A protein and the small-molecule ligand that binds it are described below.
Small molecule (SMILES): O=C[C@@H]1CCCN1C(=O)[C@@H]1CCCN1C(=O)[C@@H]1CCCN1C(=O)[C@@H]1CCCN1C(=O)[C@@H]1CCCN1C(=O)[C@@H]1CCCN1C(=O)[C@@H]1CCCN1C(=O)[C@@H]1CCCN1C(=O)[C@@H]1CCCN1C(=O)[C@@H]1CCCN1C(=O)[C@@H]1CCCN1C(=O)[C@@H]1CCCN1

Sequence of chain 1.B:
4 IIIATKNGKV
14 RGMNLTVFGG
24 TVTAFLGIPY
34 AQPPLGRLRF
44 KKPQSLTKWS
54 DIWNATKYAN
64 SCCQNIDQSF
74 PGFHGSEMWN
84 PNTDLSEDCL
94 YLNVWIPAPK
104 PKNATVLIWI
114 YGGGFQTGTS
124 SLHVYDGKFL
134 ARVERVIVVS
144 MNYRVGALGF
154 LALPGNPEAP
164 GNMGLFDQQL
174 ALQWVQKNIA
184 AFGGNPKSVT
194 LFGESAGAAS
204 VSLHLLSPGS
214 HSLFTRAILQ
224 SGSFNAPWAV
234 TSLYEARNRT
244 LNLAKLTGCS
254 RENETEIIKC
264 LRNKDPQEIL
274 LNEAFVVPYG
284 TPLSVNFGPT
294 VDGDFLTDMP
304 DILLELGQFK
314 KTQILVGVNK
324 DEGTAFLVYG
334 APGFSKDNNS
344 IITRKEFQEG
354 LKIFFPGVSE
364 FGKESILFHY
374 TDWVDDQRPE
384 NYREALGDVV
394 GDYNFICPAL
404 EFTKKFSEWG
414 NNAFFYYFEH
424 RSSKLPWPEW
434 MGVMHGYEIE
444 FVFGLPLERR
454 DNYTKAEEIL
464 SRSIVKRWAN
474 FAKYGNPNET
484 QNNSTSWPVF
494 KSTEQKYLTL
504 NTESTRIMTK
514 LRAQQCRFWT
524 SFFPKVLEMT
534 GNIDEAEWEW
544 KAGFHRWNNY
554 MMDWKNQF

Sequence of chain 1.D:
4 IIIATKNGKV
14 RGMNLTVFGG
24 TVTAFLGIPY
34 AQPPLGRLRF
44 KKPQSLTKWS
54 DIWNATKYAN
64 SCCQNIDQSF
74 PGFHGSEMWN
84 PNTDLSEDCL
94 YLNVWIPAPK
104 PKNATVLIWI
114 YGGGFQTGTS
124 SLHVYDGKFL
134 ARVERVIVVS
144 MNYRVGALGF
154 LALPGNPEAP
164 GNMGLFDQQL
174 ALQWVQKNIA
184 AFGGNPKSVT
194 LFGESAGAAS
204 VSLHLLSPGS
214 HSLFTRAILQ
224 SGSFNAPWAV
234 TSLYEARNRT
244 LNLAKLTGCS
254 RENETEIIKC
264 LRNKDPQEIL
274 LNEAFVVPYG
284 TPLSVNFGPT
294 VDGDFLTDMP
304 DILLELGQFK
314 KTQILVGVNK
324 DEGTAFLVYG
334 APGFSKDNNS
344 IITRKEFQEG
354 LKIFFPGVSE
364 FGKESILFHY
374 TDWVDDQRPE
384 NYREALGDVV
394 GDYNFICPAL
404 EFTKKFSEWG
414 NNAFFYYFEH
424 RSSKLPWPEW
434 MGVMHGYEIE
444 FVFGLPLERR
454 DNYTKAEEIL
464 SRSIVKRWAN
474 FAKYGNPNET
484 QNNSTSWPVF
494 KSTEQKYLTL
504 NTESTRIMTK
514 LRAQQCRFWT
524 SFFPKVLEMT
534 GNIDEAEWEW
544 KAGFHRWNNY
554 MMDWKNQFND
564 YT

Sequence of chain 1.C:
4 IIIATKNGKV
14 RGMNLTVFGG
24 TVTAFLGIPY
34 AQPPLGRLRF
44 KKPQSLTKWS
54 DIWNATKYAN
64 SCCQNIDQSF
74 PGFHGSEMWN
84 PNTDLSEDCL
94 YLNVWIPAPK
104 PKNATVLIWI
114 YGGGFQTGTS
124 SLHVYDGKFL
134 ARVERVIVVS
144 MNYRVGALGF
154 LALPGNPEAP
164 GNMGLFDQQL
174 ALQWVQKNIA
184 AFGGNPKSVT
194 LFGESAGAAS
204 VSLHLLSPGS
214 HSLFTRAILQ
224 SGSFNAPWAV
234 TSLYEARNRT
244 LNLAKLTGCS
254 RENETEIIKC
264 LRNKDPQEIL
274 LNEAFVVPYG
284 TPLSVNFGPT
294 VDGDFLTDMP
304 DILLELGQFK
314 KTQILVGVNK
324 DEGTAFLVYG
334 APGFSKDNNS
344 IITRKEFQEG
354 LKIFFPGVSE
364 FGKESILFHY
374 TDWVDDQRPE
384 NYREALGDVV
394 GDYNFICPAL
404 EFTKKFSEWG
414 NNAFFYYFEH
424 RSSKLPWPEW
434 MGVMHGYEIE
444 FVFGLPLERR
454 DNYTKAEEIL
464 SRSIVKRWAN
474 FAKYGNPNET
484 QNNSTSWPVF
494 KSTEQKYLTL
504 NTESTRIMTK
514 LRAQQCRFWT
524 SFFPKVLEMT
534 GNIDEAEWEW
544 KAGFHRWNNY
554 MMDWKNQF

Sequence of chain 1.A:
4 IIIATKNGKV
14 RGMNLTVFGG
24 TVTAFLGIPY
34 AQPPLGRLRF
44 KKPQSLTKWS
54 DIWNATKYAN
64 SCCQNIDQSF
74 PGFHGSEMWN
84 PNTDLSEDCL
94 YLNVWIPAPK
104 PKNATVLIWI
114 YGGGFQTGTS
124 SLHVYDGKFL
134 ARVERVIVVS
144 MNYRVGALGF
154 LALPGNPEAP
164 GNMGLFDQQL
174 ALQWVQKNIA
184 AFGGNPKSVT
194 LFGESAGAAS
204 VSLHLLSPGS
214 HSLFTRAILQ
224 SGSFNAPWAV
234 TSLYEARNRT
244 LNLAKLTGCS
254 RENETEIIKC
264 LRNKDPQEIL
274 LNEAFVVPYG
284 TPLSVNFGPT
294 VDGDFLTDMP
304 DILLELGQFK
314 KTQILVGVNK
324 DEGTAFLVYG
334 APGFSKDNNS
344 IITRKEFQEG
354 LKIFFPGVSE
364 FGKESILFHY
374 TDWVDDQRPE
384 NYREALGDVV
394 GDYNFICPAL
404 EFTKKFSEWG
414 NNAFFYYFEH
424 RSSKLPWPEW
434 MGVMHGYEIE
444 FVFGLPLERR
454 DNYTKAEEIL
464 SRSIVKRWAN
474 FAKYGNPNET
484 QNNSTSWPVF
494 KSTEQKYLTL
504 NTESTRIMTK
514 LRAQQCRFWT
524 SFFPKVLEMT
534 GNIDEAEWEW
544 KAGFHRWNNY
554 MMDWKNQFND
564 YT

Binding-site contacts:
Ligand atom O contacts residue TRP543 of chain 1.C at 3.5 Å (h-bond).
Ligand atom CA contacts residue TRP543 of chain 1.D at 3.7 Å (hydrophobic).
Ligand atom O contacts residue TRP543 of chain 1.A at 3.4 Å.
Ligand atom CD contacts residue TYR553 of chain 1.B at 3.7 Å (hydrophobic).
Ligand atom CB contacts residue GLU540 of chain 1.B at 3.3 Å.
Ligand atom CG contacts residue ASP556 of chain 1.B at 3.9 Å.
Ligand atom CA contacts residue TRP543 of chain 1.B at 3.7 Å (hydrophobic).
Ligand atom CD contacts residue TRP550 of chain 1.C at 3.3 Å (hydrophobic).
Ligand atom CD contacts residue TRP543 of chain 1.C at 3.3 Å (hydrophobic).
Ligand atom CB contacts residue TRP550 of chain 1.D at 3.3 Å (hydrophobic).
Ligand atom O contacts residue TRP543 of chain 1.B at 2.6 Å (h-bond).
Ligand atom CG contacts residue GLU540 of chain 1.A at 3.4 Å.
Ligand atom CG contacts residue TRP557 of chain 1.D at 3.8 Å (hydrophobic).
Ligand atom CG contacts residue TRP543 of chain 1.C at 3.7 Å (hydrophobic).
Ligand atom CG contacts residue ALA539 of chain 1.A at 3.7 Å (hydrophobic).
Ligand atom CB contacts residue TRP550 of chain 1.B at 3.3 Å (hydrophobic).
Ligand atom CA contacts residue TRP543 of chain 1.C at 3.5 Å (hydrophobic).
Ligand atom CD contacts residue GLU540 of chain 1.C at 3.8 Å.
Ligand atom CG contacts residue MET554 of chain 1.A at 3.6 Å (hydrophobic).
Ligand atom C contacts residue TRP543 of chain 1.B at 3.5 Å (hydrophobic).
Ligand atom CB contacts residue GLU540 of chain 1.C at 3.4 Å.
Ligand atom O contacts residue GLU540 of chain 1.A at 3.3 Å (salt-bridge).
Ligand atom CG contacts residue TRP550 of chain 1.C at 3.4 Å (hydrophobic).
Ligand atom O contacts residue TRP550 of chain 1.A at 3.8 Å.
Ligand atom N contacts residue TRP550 of chain 1.B at 3.9 Å.
Ligand atom CB contacts residue TRP543 of chain 1.D at 3.4 Å (hydrophobic).
Ligand atom N contacts residue TRP543 of chain 1.B at 3.2 Å (h-bond).
Ligand atom CD contacts residue TRP550 of chain 1.B at 3.4 Å (hydrophobic).
Ligand atom CD contacts residue TRP543 of chain 1.B at 3.4 Å (hydrophobic).
Ligand atom CB contacts residue TRP543 of chain 1.A at 3.4 Å (hydrophobic).
Ligand atom O contacts residue TRP550 of chain 1.B at 3.1 Å (h-bond).
Ligand atom CG contacts residue TRP550 of chain 1.B at 3.6 Å (hydrophobic).
Ligand atom O contacts residue GLU540 of chain 1.B at 3.5 Å (salt-bridge).
Ligand atom CD contacts residue GLU540 of chain 1.D at 3.8 Å.
Ligand atom CB contacts residue TRP543 of chain 1.B at 3.4 Å (hydrophobic).
Ligand atom O contacts residue GLU540 of chain 1.D at 3.8 Å.
Ligand atom CD contacts residue TRP550 of chain 1.D at 3.4 Å (hydrophobic).
Ligand atom CB contacts residue TRP557 of chain 1.D at 3.7 Å (hydrophobic).
Ligand atom CD contacts residue GLU540 of chain 1.A at 3.9 Å.
Ligand atom CA contacts residue TRP550 of chain 1.D at 3.6 Å (hydrophobic).